Sequence of chain 1.A:
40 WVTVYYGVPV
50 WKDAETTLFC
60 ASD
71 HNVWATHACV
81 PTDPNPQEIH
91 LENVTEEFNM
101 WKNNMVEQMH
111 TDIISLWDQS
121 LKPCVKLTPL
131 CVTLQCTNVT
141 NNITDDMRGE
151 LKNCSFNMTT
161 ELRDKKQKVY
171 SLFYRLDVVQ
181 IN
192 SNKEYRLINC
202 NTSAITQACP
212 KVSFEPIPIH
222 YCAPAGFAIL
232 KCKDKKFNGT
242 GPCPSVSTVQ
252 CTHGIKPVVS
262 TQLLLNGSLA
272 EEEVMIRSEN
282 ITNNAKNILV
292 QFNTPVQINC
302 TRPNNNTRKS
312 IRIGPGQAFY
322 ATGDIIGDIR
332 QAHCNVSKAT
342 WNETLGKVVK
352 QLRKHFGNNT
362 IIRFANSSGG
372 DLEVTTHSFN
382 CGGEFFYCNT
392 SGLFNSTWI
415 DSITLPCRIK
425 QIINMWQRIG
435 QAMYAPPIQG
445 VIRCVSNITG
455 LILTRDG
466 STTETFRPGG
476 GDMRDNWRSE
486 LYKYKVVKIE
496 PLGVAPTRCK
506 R

This protein binds this small molecule.
Small molecule (SMILES): CC(=O)N[C@@H]1[C@@H](O)[C@H](O)[C@@H](CO)O[C@H]1O

Binding-site contacts:
Ligand atom N2 contacts residue ASN343 of chain 1.A at 2.8 Å (h-bond).
Ligand atom O5 contacts residue ASN343 of chain 1.A at 2.4 Å (h-bond).
Ligand atom C3 contacts residue ASN343 of chain 1.A at 3.7 Å.
Ligand atom O7 contacts residue ASN343 of chain 1.A at 3.6 Å.
Ligand atom C8 contacts residue ASN343 of chain 1.A at 3.9 Å.
Ligand atom O5 contacts residue ILE400 of chain 1.A at 4.3 Å.
Ligand atom C1 contacts residue ILE400 of chain 1.A at 4.0 Å (hydrophobic).
Ligand atom C8 contacts residue LYS339 of chain 1.A at 4.4 Å.
Ligand atom C4 contacts residue ASN343 of chain 1.A at 4.1 Å.
Ligand atom C7 contacts residue ASN343 of chain 1.A at 3.4 Å.
Ligand atom C5 contacts residue ASN343 of chain 1.A at 3.6 Å.
Ligand atom C2 contacts residue ASN343 of chain 1.A at 2.4 Å.
Ligand atom C1 contacts residue ASN343 of chain 1.A at 1.4 Å.